Binding-site contacts:
Ligand atom C8 contacts residue PHE79 of chain 1.J at 4.5 Å (hydrophobic).
Ligand atom C7 contacts residue PHE79 of chain 1.J at 4.2 Å (hydrophobic).
Ligand atom C6 contacts residue PRO144 of chain 1.J at 4.0 Å (hydrophobic).
Ligand atom O3 contacts residue ASP154 of chain 1.J at 2.7 Å (salt-bridge).
Ligand atom C6 contacts residue PHE82 of chain 1.J at 4.3 Å (hydrophobic).
Ligand atom C10 contacts residue HIS145 of chain 1.J at 3.7 Å.
Ligand atom C4 contacts residue PHE82 of chain 1.J at 4.0 Å (hydrophobic).
Ligand atom C8 contacts residue ILE150 of chain 1.J at 4.3 Å (hydrophobic).
Ligand atom C6 contacts residue ILE77 of chain 1.J at 3.6 Å (hydrophobic).
Ligand atom O3 contacts residue HIS45 of chain 1.J at 4.4 Å.
Ligand atom C8 contacts residue GLU244 of chain 1.J at 3.7 Å.
Ligand atom C1 contacts residue TRP90 of chain 1.J at 4.4 Å (hydrophobic).
Ligand atom C5 contacts residue PHE82 of chain 1.J at 3.7 Å (hydrophobic).
Ligand atom O1 contacts residue HIS45 of chain 1.J at 3.2 Å (h-bond).
Ligand atom C3 contacts residue TRP40 of chain 1.J at 4.3 Å (hydrophobic).
Ligand atom C7 contacts residue LEU84 of chain 1.J at 4.1 Å (hydrophobic).
Ligand atom C6 contacts residue TRP40 of chain 1.J at 3.7 Å (hydrophobic).
Ligand atom C4 contacts residue HIS45 of chain 1.J at 4.0 Å.
Ligand atom C8 contacts residue TRP90 of chain 1.J at 4.5 Å (hydrophobic).
Ligand atom O1 contacts residue TRP40 of chain 1.J at 2.7 Å (h-bond).
Ligand atom C9 contacts residue GLU244 of chain 1.J at 3.4 Å.
Ligand atom C10 contacts residue GLU244 of chain 1.J at 3.4 Å.
Ligand atom O2 contacts residue GLU244 of chain 1.J at 2.6 Å (salt-bridge).
Ligand atom C4 contacts residue TRP40 of chain 1.J at 3.9 Å (hydrophobic).
Ligand atom O3 contacts residue HIS145 of chain 1.J at 4.1 Å.
Ligand atom C5 contacts residue ILE93 of chain 1.J at 3.8 Å (hydrophobic).
Ligand atom C1 contacts residue GLU244 of chain 1.J at 4.4 Å.
Ligand atom O1 contacts residue PHE82 of chain 1.J at 3.4 Å.
Ligand atom C5 contacts residue HIS45 of chain 1.J at 4.0 Å.
Ligand atom O2 contacts residue HIS145 of chain 1.J at 2.6 Å (h-bond).
Ligand atom C1 contacts residue ILE93 of chain 1.J at 3.9 Å (hydrophobic).
Ligand atom C9 contacts residue ILE93 of chain 1.J at 3.7 Å (hydrophobic).
Ligand atom O2 contacts residue ASP154 of chain 1.J at 3.2 Å (salt-bridge).
Ligand atom C10 contacts residue ASP154 of chain 1.J at 3.3 Å.
Ligand atom C7 contacts residue PHE82 of chain 1.J at 3.6 Å (hydrophobic).
Ligand atom C9 contacts residue TRP90 of chain 1.J at 3.8 Å (hydrophobic).

Sequence of chain 1.J:
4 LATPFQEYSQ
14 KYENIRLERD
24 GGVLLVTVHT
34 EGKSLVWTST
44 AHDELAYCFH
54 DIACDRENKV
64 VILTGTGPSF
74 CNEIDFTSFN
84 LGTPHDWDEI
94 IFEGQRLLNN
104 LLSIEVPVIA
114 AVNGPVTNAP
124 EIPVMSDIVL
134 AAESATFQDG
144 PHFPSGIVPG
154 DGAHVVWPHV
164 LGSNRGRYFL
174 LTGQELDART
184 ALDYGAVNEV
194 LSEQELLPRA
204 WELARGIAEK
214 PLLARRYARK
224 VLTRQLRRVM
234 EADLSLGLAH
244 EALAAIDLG

The protein below binds the small molecule below.
Small molecule (SMILES): C[C@@H]1C(=O)C[C@@H](CC(O)O)C1(C)C